Binding-site contacts:
Ligand atom C9 contacts residue GLN53 of chain 1.A at 3.2 Å.
Ligand atom C7 contacts residue SER162 of chain 1.A at 3.5 Å.
Ligand atom C7 contacts residue GLN53 of chain 1.A at 3.4 Å.
Ligand atom C7 contacts residue ASP161 of chain 1.A at 3.0 Å.
Ligand atom C8 contacts residue MTA1 of chain 1.G at 3.5 Å.
Ligand atom N contacts residue SER162 of chain 1.A at 2.8 Å (h-bond).
Ligand atom NH1 contacts residue VAL52 of chain 1.A at 3.0 Å (h-bond).
Ligand atom CD contacts residue VAL52 of chain 1.A at 3.7 Å (hydrophobic).
Ligand atom N10 contacts residue ASP161 of chain 1.A at 2.9 Å (salt-bridge).
Ligand atom NE contacts residue ASP164 of chain 1.A at 2.8 Å (salt-bridge).
Ligand atom N10 contacts residue MTA1 of chain 1.G at 3.7 Å.
Ligand atom C9 contacts residue TYR62 of chain 1.A at 3.5 Å (hydrophobic).
Ligand atom C9 contacts residue HIS63 of chain 1.A at 3.7 Å.
Ligand atom NE contacts residue TRP233 of chain 1.A at 3.6 Å.
Ligand atom C8 contacts residue TYR229 of chain 1.A at 3.6 Å (hydrophobic).
Ligand atom CB contacts residue SER162 of chain 1.A at 3.5 Å.
Ligand atom NH2 contacts residue GLU8 of chain 1.A at 2.6 Å (salt-bridge).
Ligand atom CG contacts residue ASP164 of chain 1.A at 3.4 Å.
Ligand atom NH1 contacts residue GLU8 of chain 1.A at 3.3 Å (salt-bridge).
Ligand atom CA contacts residue SER162 of chain 1.A at 3.6 Å.
Ligand atom CZ contacts residue TRP233 of chain 1.A at 3.6 Å (hydrophobic).
Ligand atom C9 contacts residue ASP87 of chain 1.A at 3.4 Å.
Ligand atom C8 contacts residue GLN53 of chain 1.A at 3.2 Å.
Ligand atom N10 contacts residue HIS63 of chain 1.A at 3.2 Å (h-bond).
Ligand atom N10 contacts residue ASP87 of chain 1.A at 2.7 Å (salt-bridge).
Ligand atom CZ contacts residue ASP164 of chain 1.A at 3.4 Å.
Ligand atom NH1 contacts residue TYR10 of chain 1.A at 3.4 Å (h-bond).
Ligand atom C9 contacts residue TYR229 of chain 1.A at 3.7 Å (hydrophobic).
Ligand atom CZ contacts residue GLU8 of chain 1.A at 3.5 Å.
Ligand atom C7 contacts residue MTA1 of chain 1.G at 3.6 Å.
Ligand atom NH2 contacts residue ASP164 of chain 1.A at 2.9 Å (salt-bridge).
Ligand atom CD contacts residue TRP233 of chain 1.A at 3.8 Å (hydrophobic).
Ligand atom CA contacts residue TYR229 of chain 1.A at 2.8 Å (hydrophobic).
Ligand atom CD contacts residue ASP164 of chain 1.A at 3.7 Å.
Ligand atom CB contacts residue GLN194 of chain 1.A at 3.4 Å.
Ligand atom C9 contacts residue ASP161 of chain 1.A at 3.6 Å.
Ligand atom CB contacts residue TYR229 of chain 1.A at 3.8 Å (hydrophobic).
Ligand atom NH2 contacts residue TYR10 of chain 1.A at 3.7 Å.
Ligand atom N contacts residue GLN53 of chain 1.A at 3.0 Å (h-bond).
Ligand atom N10 contacts residue TYR62 of chain 1.A at 3.7 Å.

The small molecule below binds the protein below.
Small molecule (SMILES): [H]/N=C(/N)NCCCCNCCCN

Sequence of chain 1.A:
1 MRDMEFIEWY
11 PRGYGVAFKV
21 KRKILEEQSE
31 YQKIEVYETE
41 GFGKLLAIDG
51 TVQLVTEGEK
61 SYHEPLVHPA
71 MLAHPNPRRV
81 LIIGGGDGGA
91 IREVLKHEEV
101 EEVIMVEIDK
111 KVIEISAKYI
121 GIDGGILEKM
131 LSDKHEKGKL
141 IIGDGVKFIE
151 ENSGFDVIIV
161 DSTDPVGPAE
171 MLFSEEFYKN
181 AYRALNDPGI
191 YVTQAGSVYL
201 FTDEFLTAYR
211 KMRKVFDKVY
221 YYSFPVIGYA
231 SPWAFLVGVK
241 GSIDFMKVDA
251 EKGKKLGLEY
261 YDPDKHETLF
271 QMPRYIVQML